Binding-site contacts:
Ligand atom O03 contacts residue PRO89 of chain 1.A at 3.7 Å.
Ligand atom O01 contacts residue LEU88 of chain 1.A at 4.3 Å.
Ligand atom C04 contacts residue LEU88 of chain 1.A at 4.3 Å (hydrophobic).
Ligand atom C12 contacts residue ASN42 of chain 1.A at 3.3 Å.
Ligand atom C04 contacts residue PRO89 of chain 1.A at 3.7 Å (hydrophobic).
Ligand atom C12 contacts residue ASN90 of chain 1.A at 4.0 Å.
Ligand atom C02 contacts residue ASN90 of chain 1.A at 4.5 Å.
Ligand atom C08 contacts residue ASN42 of chain 1.A at 3.8 Å.
Ligand atom C06 contacts residue ASN42 of chain 1.A at 3.4 Å.
Ligand atom S05 contacts residue ASN42 of chain 1.A at 3.5 Å (h-bond).
Ligand atom S05 contacts residue ASN90 of chain 1.A at 3.3 Å (h-bond).
Ligand atom C09 contacts residue ASN42 of chain 1.A at 3.8 Å.
Ligand atom C06 contacts residue ASN90 of chain 1.A at 4.1 Å.
Ligand atom C02 contacts residue PRO89 of chain 1.A at 4.1 Å (hydrophobic).
Ligand atom C04 contacts residue ASN90 of chain 1.A at 3.0 Å.
Ligand atom C11 contacts residue ASN42 of chain 1.A at 3.6 Å.
Ligand atom C07 contacts residue ASN42 of chain 1.A at 3.6 Å.
Ligand atom S05 contacts residue LEU88 of chain 1.A at 4.5 Å.

Sequence of chain 1.A:
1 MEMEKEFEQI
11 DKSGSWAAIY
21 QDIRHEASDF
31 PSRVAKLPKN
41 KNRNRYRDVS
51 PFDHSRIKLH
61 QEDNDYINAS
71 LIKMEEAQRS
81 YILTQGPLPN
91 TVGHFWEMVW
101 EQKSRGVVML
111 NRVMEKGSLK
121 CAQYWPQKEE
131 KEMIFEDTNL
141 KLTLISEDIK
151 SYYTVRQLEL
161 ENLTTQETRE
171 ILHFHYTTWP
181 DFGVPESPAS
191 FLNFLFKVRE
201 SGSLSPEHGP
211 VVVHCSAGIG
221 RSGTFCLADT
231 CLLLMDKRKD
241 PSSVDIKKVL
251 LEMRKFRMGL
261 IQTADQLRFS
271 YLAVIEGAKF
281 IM

A protein and the small-molecule ligand that binds it are described below.
Small molecule (SMILES): O=C(O)CSc1ccc(Cl)cc1